Sequence of chain 1.B:
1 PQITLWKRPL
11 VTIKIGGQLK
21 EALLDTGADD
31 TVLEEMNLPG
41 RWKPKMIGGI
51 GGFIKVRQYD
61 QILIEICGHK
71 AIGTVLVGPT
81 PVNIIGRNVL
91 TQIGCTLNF

The small molecule below binds the protein below.
Small molecule (SMILES): CC(C)CN(C[C@@H](O)[C@H](Cc1ccccc1)NC(=O)O[C@H]1CO[C@H]2OCC[C@H]21)S(=O)(=O)c1ccc(N)cc1

Binding-site contacts:
Ligand atom C34 contacts residue PRO81 of chain 1.A at 3.7 Å (hydrophobic).
Ligand atom O26 contacts residue ALA28 of chain 1.B at 3.7 Å.
Ligand atom C4 contacts residue ALA28 of chain 1.A at 3.5 Å (hydrophobic).
Ligand atom C6 contacts residue GLY48 of chain 1.A at 3.7 Å.
Ligand atom C3 contacts residue ASP30 of chain 1.A at 3.4 Å.
Ligand atom O18 contacts residue GLY27 of chain 1.B at 3.3 Å.
Ligand atom C14 contacts residue GLY27 of chain 1.A at 3.8 Å.
Ligand atom O26 contacts residue ASP29 of chain 1.B at 3.2 Å (salt-bridge).
Ligand atom N20 contacts residue GLY27 of chain 1.B at 3.0 Å (h-bond).
Ligand atom C17 contacts residue ASP25 of chain 1.A at 3.3 Å.
Ligand atom C25 contacts residue ASP30 of chain 1.B at 3.5 Å.
Ligand atom C32 contacts residue GLY27 of chain 1.B at 3.7 Å.
Ligand atom O23 contacts residue ALA28 of chain 1.B at 3.3 Å.
Ligand atom C14 contacts residue LEU23 of chain 1.B at 3.8 Å (hydrophobic).
Ligand atom O9 contacts residue ILE50 of chain 1.B at 3.6 Å.
Ligand atom O18 contacts residue ASP25 of chain 1.B at 2.5 Å (salt-bridge).
Ligand atom O26 contacts residue ASP30 of chain 1.B at 2.9 Å (salt-bridge).
Ligand atom C3 contacts residue ALA28 of chain 1.A at 3.4 Å (hydrophobic).
Ligand atom C13 contacts residue GLY27 of chain 1.A at 3.8 Å.
Ligand atom C16 contacts residue ASP25 of chain 1.A at 3.1 Å.
Ligand atom C27 contacts residue ASP29 of chain 1.B at 3.5 Å.
Ligand atom N1 contacts residue ASP30 of chain 1.A at 3.2 Å (salt-bridge).
Ligand atom C12 contacts residue GLY27 of chain 1.A at 3.5 Å.
Ligand atom O28 contacts residue ALA28 of chain 1.B at 3.7 Å.
Ligand atom O10 contacts residue GLY49 of chain 1.A at 3.4 Å.
Ligand atom C2 contacts residue ASP30 of chain 1.A at 3.7 Å.
Ligand atom C31 contacts residue GLY48 of chain 1.B at 3.3 Å.
Ligand atom C34 contacts residue GLY49 of chain 1.B at 3.7 Å.
Ligand atom C29 contacts residue GLY27 of chain 1.B at 3.6 Å.
Ligand atom C37 contacts residue GLY27 of chain 1.B at 3.4 Å.
Ligand atom C17 contacts residue ASP25 of chain 1.B at 3.4 Å.
Ligand atom O10 contacts residue ILE50 of chain 1.B at 3.2 Å.
Ligand atom O28 contacts residue ASP29 of chain 1.B at 2.8 Å (salt-bridge).
Ligand atom C29 contacts residue ARG8 of chain 1.A at 3.8 Å.
Ligand atom C3 contacts residue VAL32 of chain 1.A at 3.6 Å (hydrophobic).
Ligand atom C32 contacts residue ASP25 of chain 1.A at 3.3 Å.
Ligand atom O18 contacts residue ASP25 of chain 1.A at 2.6 Å (salt-bridge).
Ligand atom C30 contacts residue GLY48 of chain 1.B at 3.4 Å.
Ligand atom C13 contacts residue ASP25 of chain 1.B at 3.8 Å.
Ligand atom O18 contacts residue ALA28 of chain 1.B at 3.8 Å.

Sequence of chain 1.A:
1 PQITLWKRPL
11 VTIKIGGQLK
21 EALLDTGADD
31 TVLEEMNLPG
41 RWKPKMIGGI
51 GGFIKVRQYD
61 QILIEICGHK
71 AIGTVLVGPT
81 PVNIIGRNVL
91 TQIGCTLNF